Binding-site contacts:
Ligand atom N2 contacts residue ALA63 of chain 1.B at 3.5 Å.
Ligand atom N5 contacts residue ALA116 of chain 1.B at 3.0 Å (h-bond).
Ligand atom C13 contacts residue LEU166 of chain 1.B at 3.6 Å (hydrophobic).
Ligand atom C37 contacts residue GLY43 of chain 1.B at 3.3 Å.
Ligand atom N1 contacts residue VAL50 of chain 1.B at 3.8 Å.
Ligand atom C12 contacts residue ALA116 of chain 1.B at 3.2 Å (hydrophobic).
Ligand atom C36 contacts residue LEU166 of chain 1.B at 3.8 Å (hydrophobic).
Ligand atom C16 contacts residue LEU97 of chain 1.B at 3.9 Å (hydrophobic).
Ligand atom N4 contacts residue GLU114 of chain 1.B at 3.6 Å.
Ligand atom C16 contacts residue LEU166 of chain 1.B at 3.9 Å (hydrophobic).
Ligand atom N30 contacts residue VAL50 of chain 1.B at 3.8 Å.
Ligand atom C11 contacts residue PRO117 of chain 1.B at 3.3 Å (hydrophobic).
Ligand atom C11 contacts residue GLY119 of chain 1.B at 3.5 Å.
Ligand atom C29 contacts residue LYS65 of chain 1.B at 3.6 Å.
Ligand atom C14 contacts residue LEU166 of chain 1.B at 3.7 Å (hydrophobic).
Ligand atom N4 contacts residue ALA116 of chain 1.B at 2.8 Å (h-bond).
Ligand atom C3 contacts residue ALA116 of chain 1.B at 3.7 Å (hydrophobic).
Ligand atom C6 contacts residue ALA116 of chain 1.B at 3.9 Å (hydrophobic).
Ligand atom C23 contacts residue LYS127 of chain 1.B at 3.2 Å.
Ligand atom C37 contacts residue GLY45 of chain 1.B at 3.9 Å.
Ligand atom C27 contacts residue LYS65 of chain 1.B at 3.9 Å.
Ligand atom C12 contacts residue GLY119 of chain 1.B at 3.6 Å.
Ligand atom C31 contacts residue ASN164 of chain 1.B at 3.3 Å.
Ligand atom O26 contacts residue LYS65 of chain 1.B at 3.5 Å (salt-bridge).
Ligand atom O8 contacts residue LEU42 of chain 1.B at 3.8 Å.
Ligand atom N20 contacts residue LYS127 of chain 1.B at 3.8 Å.
Ligand atom C22 contacts residue PRO117 of chain 1.B at 3.6 Å (hydrophobic).
Ligand atom O26 contacts residue VAL50 of chain 1.B at 3.9 Å.
Ligand atom C34 contacts residue VAL50 of chain 1.B at 3.4 Å (hydrophobic).
Ligand atom N4 contacts residue TYR115 of chain 1.B at 3.5 Å.
Ligand atom C37 contacts residue LYS44 of chain 1.B at 3.6 Å.
Ligand atom N2 contacts residue ALA116 of chain 1.B at 3.5 Å (h-bond).
Ligand atom C33 contacts residue LYS65 of chain 1.B at 3.8 Å.
Ligand atom C36 contacts residue GLU163 of chain 1.B at 3.3 Å.
Ligand atom N2 contacts residue TYR115 of chain 1.B at 3.8 Å.
Ligand atom C34 contacts residue LYS65 of chain 1.B at 3.8 Å.
Ligand atom N2 contacts residue GLU114 of chain 1.B at 2.9 Å (salt-bridge).
Ligand atom C25 contacts residue VAL50 of chain 1.B at 3.6 Å (hydrophobic).
Ligand atom C7 contacts residue ALA116 of chain 1.B at 3.9 Å (hydrophobic).
Ligand atom C37 contacts residue VAL50 of chain 1.B at 3.6 Å (hydrophobic).

Sequence of chain 1.B:
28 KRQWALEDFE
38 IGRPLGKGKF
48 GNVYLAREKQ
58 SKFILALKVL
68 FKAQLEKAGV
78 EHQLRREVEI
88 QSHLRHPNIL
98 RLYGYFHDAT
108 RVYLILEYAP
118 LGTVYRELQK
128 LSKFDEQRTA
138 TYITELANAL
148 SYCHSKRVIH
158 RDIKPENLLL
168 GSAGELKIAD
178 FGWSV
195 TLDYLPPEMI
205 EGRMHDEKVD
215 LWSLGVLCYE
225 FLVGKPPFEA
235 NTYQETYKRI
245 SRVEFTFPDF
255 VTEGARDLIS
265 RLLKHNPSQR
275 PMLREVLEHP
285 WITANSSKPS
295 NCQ

The protein below binds the small molecule below.
Small molecule (SMILES): CCc1cccc(CC)c1NC(=O)n1cc2c(c1)/C(=N\C(=O)c1ccc(N3CCN(C)CC3)cc1)N=N2